The small molecule below binds the protein below.
Small molecule (SMILES): CCCCCCCCCCCC[N+](C)(C)CCCS(=O)(=O)O

Binding-site contacts:
Ligand atom O1S contacts residue PHE223 of chain 43.A at 4.5 Å.
Ligand atom C11 contacts residue C151 of chain 43.D at 3.5 Å.
Ligand atom S1 contacts residue LYS215 of chain 43.A at 4.1 Å.
Ligand atom C1 contacts residue TRP374 of chain 43.A at 3.6 Å (hydrophobic).
Ligand atom O1S contacts residue GLY222 of chain 43.A at 2.3 Å (h-bond).
Ligand atom O2S contacts residue GLY222 of chain 43.A at 3.3 Å (h-bond).
Ligand atom S1 contacts residue GLY222 of chain 43.A at 3.0 Å (h-bond).
Ligand atom C5 contacts residue C151 of chain 43.D at 4.0 Å.
Ligand atom O3S contacts residue TRP374 of chain 43.A at 3.3 Å.
Ligand atom C6 contacts residue C151 of chain 43.D at 4.2 Å.
Ligand atom C16 contacts residue ASP229 of chain 43.A at 4.3 Å.
Ligand atom O3S contacts residue GLY222 of chain 43.A at 2.9 Å (h-bond).
Ligand atom O2S contacts residue ARG224 of chain 43.A at 4.5 Å.
Ligand atom O3S contacts residue ARG224 of chain 43.A at 2.9 Å (salt-bridge).
Ligand atom C2 contacts residue TRP374 of chain 43.A at 4.1 Å (hydrophobic).
Ligand atom C3 contacts residue TRP374 of chain 43.A at 4.3 Å (hydrophobic).
Ligand atom C8 contacts residue C151 of chain 43.D at 3.7 Å.
Ligand atom O3S contacts residue PHE223 of chain 43.A at 3.9 Å.
Ligand atom C10 contacts residue C151 of chain 43.D at 3.4 Å.
Ligand atom C13 contacts residue C151 of chain 43.D at 4.5 Å.
Ligand atom O1S contacts residue TRP374 of chain 43.A at 4.3 Å.
Ligand atom C12 contacts residue C151 of chain 43.D at 3.4 Å.
Ligand atom C7 contacts residue C151 of chain 43.D at 3.4 Å.
Ligand atom S1 contacts residue ARG224 of chain 43.A at 4.3 Å.
Ligand atom S1 contacts residue TRP374 of chain 43.A at 4.0 Å.
Ligand atom C9 contacts residue C151 of chain 43.D at 3.4 Å.
Ligand atom O1S contacts residue LYS215 of chain 43.A at 2.7 Å (salt-bridge).

Sequence of chain 43.A:
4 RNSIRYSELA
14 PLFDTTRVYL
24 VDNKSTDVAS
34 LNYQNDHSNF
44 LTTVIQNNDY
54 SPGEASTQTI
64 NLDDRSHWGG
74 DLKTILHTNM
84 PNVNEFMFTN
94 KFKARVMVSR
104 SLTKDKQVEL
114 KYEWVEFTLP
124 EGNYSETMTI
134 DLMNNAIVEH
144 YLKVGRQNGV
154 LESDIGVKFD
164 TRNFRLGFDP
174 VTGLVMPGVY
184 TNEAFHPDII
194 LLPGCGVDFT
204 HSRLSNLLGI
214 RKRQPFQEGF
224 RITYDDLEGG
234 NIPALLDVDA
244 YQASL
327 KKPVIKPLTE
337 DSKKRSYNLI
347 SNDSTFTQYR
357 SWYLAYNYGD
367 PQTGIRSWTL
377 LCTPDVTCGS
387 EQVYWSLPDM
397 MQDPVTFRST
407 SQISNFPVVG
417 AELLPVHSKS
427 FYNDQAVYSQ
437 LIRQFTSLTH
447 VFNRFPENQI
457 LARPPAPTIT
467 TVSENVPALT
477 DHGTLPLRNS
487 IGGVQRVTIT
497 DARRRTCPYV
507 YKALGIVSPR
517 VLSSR